Binding-site contacts:
Ligand atom C6 contacts residue LEU387 of chain 1.B at 4.1 Å (hydrophobic).
Ligand atom O4 contacts residue ARG386 of chain 1.B at 4.1 Å.
Ligand atom O5 contacts residue ASN418 of chain 1.B at 2.4 Å (h-bond).
Ligand atom C8 contacts residue THR420 of chain 1.B at 4.2 Å.
Ligand atom C7 contacts residue ASN418 of chain 1.B at 3.6 Å.
Ligand atom O5 contacts residue ARG386 of chain 1.B at 3.2 Å (salt-bridge).
Ligand atom N2 contacts residue ASN418 of chain 1.B at 2.8 Å (h-bond).
Ligand atom O6 contacts residue ARG386 of chain 1.B at 4.0 Å.
Ligand atom C4 contacts residue ASN418 of chain 1.B at 4.2 Å.
Ligand atom C5 contacts residue ARG386 of chain 1.B at 3.3 Å.
Ligand atom C5 contacts residue THR420 of chain 1.B at 3.5 Å.
Ligand atom O7 contacts residue ASN418 of chain 1.B at 3.7 Å.
Ligand atom O5 contacts residue THR420 of chain 1.B at 3.4 Å (h-bond).
Ligand atom C2 contacts residue ASN418 of chain 1.B at 2.4 Å.
Ligand atom C3 contacts residue ARG386 of chain 1.B at 4.3 Å.
Ligand atom O6 contacts residue THR420 of chain 1.B at 4.3 Å.
Ligand atom C6 contacts residue THR420 of chain 1.B at 3.4 Å.
Ligand atom C5 contacts residue ARG386 of chain 1.B at 4.4 Å.
Ligand atom C1 contacts residue ASN418 of chain 1.B at 1.4 Å.
Ligand atom C6 contacts residue ARG386 of chain 1.B at 3.2 Å.
Ligand atom C1 contacts residue THR420 of chain 1.B at 4.0 Å.
Ligand atom C4 contacts residue ARG386 of chain 1.B at 3.3 Å.
Ligand atom C1 contacts residue ARG386 of chain 1.B at 3.8 Å.
Ligand atom C5 contacts residue THR420 of chain 1.B at 4.5 Å.
Ligand atom C3 contacts residue ASN418 of chain 1.B at 3.8 Å.
Ligand atom C5 contacts residue ASN418 of chain 1.B at 3.6 Å.

This small molecule binds to this protein.
Small molecule (SMILES): CC(=O)N[C@H]1[C@H](O[C@H]2[C@H](O)[C@@H](NC(C)=O)CO[C@@H]2CO[C@@H]2O[C@@H](C)[C@@H](O)[C@@H](O)[C@@H]2O)O[C@H](CO)[C@@H](O)[C@@H]1O

Sequence of chain 1.B:
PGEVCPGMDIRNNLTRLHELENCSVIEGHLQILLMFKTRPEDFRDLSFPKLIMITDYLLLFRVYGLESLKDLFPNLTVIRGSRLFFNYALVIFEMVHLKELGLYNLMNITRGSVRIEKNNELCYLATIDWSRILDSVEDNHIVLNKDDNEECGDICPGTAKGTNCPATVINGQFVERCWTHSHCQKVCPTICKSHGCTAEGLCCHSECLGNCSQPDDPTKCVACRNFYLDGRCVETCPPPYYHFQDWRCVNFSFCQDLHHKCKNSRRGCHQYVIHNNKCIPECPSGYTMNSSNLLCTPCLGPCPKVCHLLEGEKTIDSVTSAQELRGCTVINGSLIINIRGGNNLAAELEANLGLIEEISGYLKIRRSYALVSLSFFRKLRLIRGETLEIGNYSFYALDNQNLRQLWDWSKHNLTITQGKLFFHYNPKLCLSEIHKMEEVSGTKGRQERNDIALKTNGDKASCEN